Binding-site contacts:
Ligand atom N6 contacts residue ARG277 of chain 2.A at 2.8 Å (salt-bridge).
Ligand atom O3' contacts residue ASP16 of chain 2.C at 2.3 Å (salt-bridge).
Ligand atom N3 contacts residue PRO78 of chain 2.C at 3.4 Å (h-bond).
Ligand atom N9 contacts residue TRP50 of chain 2.C at 3.6 Å.
Ligand atom N3 contacts residue PHE254 of chain 2.A at 3.1 Å.
Ligand atom C5 contacts residue PHE254 of chain 2.A at 3.5 Å (hydrophobic).
Ligand atom N6 contacts residue PHE254 of chain 2.A at 3.6 Å.
Ligand atom N1 contacts residue ARG277 of chain 2.A at 3.4 Å (salt-bridge).
Ligand atom N7 contacts residue TRP50 of chain 2.C at 3.5 Å (h-bond).
Ligand atom C3' contacts residue ASP16 of chain 2.C at 3.3 Å.
Ligand atom C6 contacts residue ARG277 of chain 2.A at 3.5 Å.
Ligand atom C2 contacts residue PHE254 of chain 2.A at 3.2 Å (hydrophobic).
Ligand atom N6 contacts residue ALA280 of chain 2.A at 3.7 Å.
Ligand atom C6 contacts residue ALA279 of chain 2.A at 3.7 Å (hydrophobic).
Ligand atom O3' contacts residue TYR77 of chain 2.C at 3.2 Å (h-bond).
Ligand atom C3' contacts residue PHE213 of chain 2.A at 3.7 Å (hydrophobic).
Ligand atom O4' contacts residue THR155 of chain 2.C at 3.6 Å (h-bond).
Ligand atom C8 contacts residue PHE213 of chain 2.A at 3.5 Å (hydrophobic).
Ligand atom C4 contacts residue TRP50 of chain 2.C at 3.4 Å (hydrophobic).
Ligand atom O5' contacts residue PHE156 of chain 2.C at 3.4 Å.
Ligand atom O5' contacts residue SER158 of chain 2.C at 3.5 Å (h-bond).
Ligand atom C2' contacts residue TRP50 of chain 2.C at 3.7 Å (hydrophobic).
Ligand atom C1' contacts residue TYR77 of chain 2.C at 3.4 Å (hydrophobic).
Ligand atom N7 contacts residue PHE254 of chain 2.A at 3.6 Å.
Ligand atom C2 contacts residue PRO78 of chain 2.C at 3.6 Å (hydrophobic).
Ligand atom N7 contacts residue ASN215 of chain 2.A at 3.2 Å (h-bond).
Ligand atom O3' contacts residue THR76 of chain 2.C at 3.5 Å.
Ligand atom O5' contacts residue TYR157 of chain 2.C at 3.4 Å (h-bond).
Ligand atom C5 contacts residue TRP50 of chain 2.C at 3.3 Å (hydrophobic).
Ligand atom N1 contacts residue PHE254 of chain 2.A at 3.2 Å.
Ligand atom C4 contacts residue PHE254 of chain 2.A at 3.3 Å (hydrophobic).
Ligand atom C6 contacts residue PHE254 of chain 2.A at 3.4 Å (hydrophobic).
Ligand atom N7 contacts residue PHE213 of chain 2.A at 3.5 Å.
Ligand atom N1 contacts residue ALA279 of chain 2.A at 2.7 Å (h-bond).
Ligand atom C2 contacts residue ALA279 of chain 2.A at 3.2 Å (hydrophobic).
Ligand atom C5' contacts residue SER158 of chain 2.C at 3.1 Å.
Ligand atom C2' contacts residue TYR77 of chain 2.C at 3.6 Å (hydrophobic).
Ligand atom N6 contacts residue ASN215 of chain 2.A at 3.0 Å (h-bond).
Ligand atom N9 contacts residue PHE254 of chain 2.A at 3.5 Å.
Ligand atom O5' contacts residue THR155 of chain 2.C at 2.7 Å (h-bond).

Sequence of chain 2.C:
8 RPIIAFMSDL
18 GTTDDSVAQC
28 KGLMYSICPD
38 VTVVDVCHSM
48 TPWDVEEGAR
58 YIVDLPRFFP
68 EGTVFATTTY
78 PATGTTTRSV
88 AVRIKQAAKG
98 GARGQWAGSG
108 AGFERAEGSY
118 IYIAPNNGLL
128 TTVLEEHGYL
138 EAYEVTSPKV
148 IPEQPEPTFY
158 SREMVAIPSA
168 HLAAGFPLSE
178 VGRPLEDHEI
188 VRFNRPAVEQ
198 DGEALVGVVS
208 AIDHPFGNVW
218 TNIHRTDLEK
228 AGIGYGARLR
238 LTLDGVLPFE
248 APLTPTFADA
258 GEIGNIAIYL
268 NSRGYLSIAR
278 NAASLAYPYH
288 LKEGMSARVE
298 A

This protein binds this small molecule.
Small molecule (SMILES): Nc1ncnc2c1ncn2[C@H]1C[C@H](O)[C@@H](CO)O1

Sequence of chain 2.A:
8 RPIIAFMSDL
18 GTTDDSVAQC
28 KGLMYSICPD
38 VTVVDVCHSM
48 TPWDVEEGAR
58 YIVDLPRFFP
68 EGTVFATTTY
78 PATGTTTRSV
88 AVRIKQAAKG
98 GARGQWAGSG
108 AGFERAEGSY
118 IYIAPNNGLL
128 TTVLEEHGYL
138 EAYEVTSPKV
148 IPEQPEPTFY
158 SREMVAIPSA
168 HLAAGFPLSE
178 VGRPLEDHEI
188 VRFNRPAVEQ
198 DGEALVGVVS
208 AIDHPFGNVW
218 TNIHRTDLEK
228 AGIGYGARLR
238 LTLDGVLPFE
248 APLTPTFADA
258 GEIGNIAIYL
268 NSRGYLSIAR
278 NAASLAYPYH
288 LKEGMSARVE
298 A